A protein and the small-molecule ligand that binds it are described below.
Small molecule (SMILES): CC[C@H](C)[C@H](N)C(=O)N[C@@H](CO)C(=O)N[C@@H](CCC(=O)O)C(=O)N[C@H](C=O)C(C)C

Sequence of chain 47.E:
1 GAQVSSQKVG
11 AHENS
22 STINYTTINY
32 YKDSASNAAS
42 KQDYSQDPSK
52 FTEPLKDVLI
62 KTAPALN

Binding-site contacts:
Ligand atom O contacts residue SER5 of chain 47.E at 3.8 Å.
Ligand atom O contacts residue VAL4 of chain 47.E at 2.9 Å (h-bond).
Ligand atom CA contacts residue ALA2 of chain 47.E at 4.0 Å (hydrophobic).
Ligand atom O contacts residue VAL4 of chain 47.E at 3.8 Å.
Ligand atom CA contacts residue VAL4 of chain 47.E at 3.5 Å (hydrophobic).
Ligand atom CG1 contacts residue GLN3 of chain 47.E at 4.1 Å.
Ligand atom CA contacts residue GLN3 of chain 47.E at 4.2 Å.
Ligand atom C contacts residue GLN3 of chain 47.E at 3.9 Å.
Ligand atom C contacts residue VAL4 of chain 47.E at 3.6 Å (hydrophobic).
Ligand atom CB contacts residue GLN3 of chain 47.E at 3.4 Å.
Ligand atom CB contacts residue ALA2 of chain 47.E at 3.4 Å (hydrophobic).
Ligand atom CB contacts residue VAL4 of chain 47.E at 4.5 Å (hydrophobic).
Ligand atom CG2 contacts residue VAL4 of chain 47.E at 3.8 Å (hydrophobic).
Ligand atom CA contacts residue VAL4 of chain 47.E at 4.0 Å (hydrophobic).
Ligand atom CG2 contacts residue GLN3 of chain 47.E at 3.4 Å.
Ligand atom O contacts residue ALA2 of chain 47.E at 3.9 Å.
Ligand atom N contacts residue ALA2 of chain 47.E at 3.0 Å (h-bond).
Ligand atom C contacts residue VAL4 of chain 47.E at 4.0 Å (hydrophobic).
Ligand atom O contacts residue GLN3 of chain 47.E at 3.1 Å (h-bond).
Ligand atom CA contacts residue ALA2 of chain 47.E at 3.5 Å (hydrophobic).
Ligand atom O contacts residue SER6 of chain 47.E at 4.1 Å.
Ligand atom C contacts residue ALA2 of chain 47.E at 3.7 Å (hydrophobic).
Ligand atom OE1 contacts residue ASN25 of chain 47.E at 4.4 Å.
Ligand atom CG2 contacts residue ALA2 of chain 47.E at 4.0 Å (hydrophobic).
Ligand atom CB contacts residue VAL4 of chain 47.E at 4.3 Å (hydrophobic).
Ligand atom N contacts residue VAL4 of chain 47.E at 3.0 Å (h-bond).
Ligand atom OG contacts residue GLN3 of chain 47.E at 3.3 Å (h-bond).
Ligand atom CG2 contacts residue SER5 of chain 47.E at 3.7 Å.
Ligand atom C contacts residue VAL4 of chain 47.E at 4.2 Å (hydrophobic).
Ligand atom CB contacts residue GLN3 of chain 47.E at 4.4 Å.
Ligand atom C contacts residue ALA2 of chain 47.E at 4.3 Å (hydrophobic).
Ligand atom CB contacts residue ALA2 of chain 47.E at 4.3 Å (hydrophobic).
Ligand atom OE1 contacts residue VAL4 of chain 47.E at 3.5 Å.
Ligand atom CD contacts residue VAL4 of chain 47.E at 3.8 Å (hydrophobic).
Ligand atom OE2 contacts residue VAL4 of chain 47.E at 3.6 Å.